This protein binds this small molecule.
Small molecule (SMILES): CC(=O)N[C@H]1[C@H](O[C@H]2[C@H](O)[C@@H](NC(C)=O)CO[C@@H]2CO)O[C@H](CO)[C@@H](O)[C@@H]1O

Binding-site contacts:
Ligand atom O7 contacts residue ARG513 of chain 1.A at 3.3 Å (salt-bridge).
Ligand atom C6 contacts residue ARG75 of chain 1.A at 3.4 Å.
Ligand atom C5 contacts residue ARG75 of chain 1.A at 3.5 Å.
Ligand atom C8 contacts residue ARG513 of chain 1.A at 4.4 Å.
Ligand atom C7 contacts residue ARG513 of chain 1.A at 3.9 Å.
Ligand atom C7 contacts residue ASN537 of chain 1.A at 3.8 Å.
Ligand atom C8 contacts residue ASN537 of chain 1.A at 4.2 Å.
Ligand atom O5 contacts residue ARG538 of chain 1.A at 4.3 Å.
Ligand atom C1 contacts residue ARG75 of chain 1.A at 4.0 Å.
Ligand atom C2 contacts residue ASN537 of chain 1.A at 2.5 Å.
Ligand atom C4 contacts residue ASN537 of chain 1.A at 4.3 Å.
Ligand atom N2 contacts residue ASN537 of chain 1.A at 2.9 Å (h-bond).
Ligand atom O5 contacts residue ARG75 of chain 1.A at 3.3 Å (salt-bridge).
Ligand atom O5 contacts residue ASN537 of chain 1.A at 2.4 Å (h-bond).
Ligand atom C5 contacts residue ASN537 of chain 1.A at 3.6 Å.
Ligand atom O6 contacts residue GLU518 of chain 1.A at 4.3 Å.
Ligand atom C3 contacts residue ASN537 of chain 1.A at 3.8 Å.
Ligand atom C1 contacts residue ASN537 of chain 1.A at 1.4 Å.

Sequence of chain 1.A:
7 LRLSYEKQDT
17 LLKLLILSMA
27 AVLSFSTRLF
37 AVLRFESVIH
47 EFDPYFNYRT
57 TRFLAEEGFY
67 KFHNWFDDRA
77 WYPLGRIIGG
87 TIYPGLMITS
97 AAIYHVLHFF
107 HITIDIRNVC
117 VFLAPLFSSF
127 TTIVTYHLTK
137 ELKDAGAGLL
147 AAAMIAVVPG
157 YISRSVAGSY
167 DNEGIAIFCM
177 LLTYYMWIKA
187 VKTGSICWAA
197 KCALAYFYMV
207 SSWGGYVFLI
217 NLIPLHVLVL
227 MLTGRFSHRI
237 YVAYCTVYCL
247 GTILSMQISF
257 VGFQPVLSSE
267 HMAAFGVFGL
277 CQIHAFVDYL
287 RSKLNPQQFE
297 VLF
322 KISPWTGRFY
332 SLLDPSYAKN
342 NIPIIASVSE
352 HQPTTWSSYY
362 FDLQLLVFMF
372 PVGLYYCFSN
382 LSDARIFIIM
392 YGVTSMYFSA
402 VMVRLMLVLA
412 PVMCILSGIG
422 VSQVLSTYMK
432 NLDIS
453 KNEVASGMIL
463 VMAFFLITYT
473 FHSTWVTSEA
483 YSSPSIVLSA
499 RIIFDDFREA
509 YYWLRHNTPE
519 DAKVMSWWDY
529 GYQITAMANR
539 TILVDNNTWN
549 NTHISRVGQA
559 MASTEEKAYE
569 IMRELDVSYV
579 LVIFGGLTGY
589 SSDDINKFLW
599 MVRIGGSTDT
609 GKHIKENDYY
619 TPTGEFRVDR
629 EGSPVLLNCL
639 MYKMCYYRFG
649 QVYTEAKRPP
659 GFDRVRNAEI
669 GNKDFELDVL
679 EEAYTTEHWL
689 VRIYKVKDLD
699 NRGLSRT